A small-molecule ligand and the protein it binds are described below.
Small molecule (SMILES): NC(=O)[C@@H](N)Cc1c[nH]c2ccccc12

Binding-site contacts:
Ligand atom CB contacts residue ARG162 of chain 1.B at 3.8 Å.
Ligand atom CZ3 contacts residue GLY161 of chain 1.B at 3.6 Å.
Ligand atom CE2 contacts residue GLN284 of chain 1.B at 3.4 Å.
Ligand atom C contacts residue GLY163 of chain 1.B at 3.7 Å.
Ligand atom CZ2 contacts residue PHE317 of chain 1.B at 3.5 Å (hydrophobic).
Ligand atom NE1 contacts residue GLY161 of chain 1.B at 3.9 Å.
Ligand atom CD1 contacts residue GLN194 of chain 1.B at 3.4 Å.
Ligand atom CH2 contacts residue THR160 of chain 1.B at 3.6 Å.
Ligand atom CE3 contacts residue GLN313 of chain 1.B at 3.8 Å.
Ligand atom CE2 contacts residue GLY161 of chain 1.B at 3.5 Å.
Ligand atom NH3 contacts residue GLU199 of chain 1.B at 3.0 Å (salt-bridge).
Ligand atom CE2 contacts residue TYR159 of chain 1.B at 3.5 Å (hydrophobic).
Ligand atom CZ2 contacts residue TYR159 of chain 1.B at 3.4 Å (hydrophobic).
Ligand atom NE1 contacts residue GLN284 of chain 1.B at 3.4 Å.
Ligand atom O contacts residue GLY163 of chain 1.B at 3.6 Å.
Ligand atom CD1 contacts residue GLN284 of chain 1.B at 3.4 Å.
Ligand atom CH2 contacts residue GLY161 of chain 1.B at 3.5 Å.
Ligand atom CZ2 contacts residue GLN284 of chain 1.B at 3.9 Å.
Ligand atom N contacts residue GLY163 of chain 1.B at 3.4 Å (h-bond).
Ligand atom CZ2 contacts residue GLY161 of chain 1.B at 3.5 Å.
Ligand atom O contacts residue GLU199 of chain 1.B at 3.4 Å (salt-bridge).
Ligand atom CB contacts residue GLY161 of chain 1.B at 3.8 Å.
Ligand atom CG contacts residue GLY161 of chain 1.B at 3.6 Å.
Ligand atom CZ2 contacts residue THR160 of chain 1.B at 3.7 Å.
Ligand atom CD2 contacts residue GLN284 of chain 1.B at 3.6 Å.
Ligand atom CG contacts residue GLN284 of chain 1.B at 3.8 Å.
Ligand atom NE1 contacts residue GLN194 of chain 1.B at 3.0 Å (h-bond).
Ligand atom CA contacts residue GLN313 of chain 1.B at 3.2 Å.
Ligand atom CD1 contacts residue THR196 of chain 1.B at 3.6 Å.
Ligand atom O contacts residue LYS200 of chain 1.B at 3.0 Å (salt-bridge).
Ligand atom NE1 contacts residue TYR159 of chain 1.B at 3.1 Å (h-bond).
Ligand atom CB contacts residue GLY163 of chain 1.B at 3.7 Å.
Ligand atom NH3 contacts residue GLN284 of chain 1.B at 2.8 Å (h-bond).
Ligand atom CH2 contacts residue PHE317 of chain 1.B at 3.8 Å (hydrophobic).
Ligand atom CE3 contacts residue GLY161 of chain 1.B at 3.4 Å.
Ligand atom CD2 contacts residue GLY161 of chain 1.B at 3.5 Å.
Ligand atom NH3 contacts residue GLN313 of chain 1.B at 3.3 Å (h-bond).
Ligand atom CZ3 contacts residue CYS309 of chain 1.B at 3.5 Å (hydrophobic).
Ligand atom CH2 contacts residue ILE307 of chain 1.B at 3.8 Å (hydrophobic).
Ligand atom CZ3 contacts residue THR160 of chain 1.B at 3.8 Å.

Sequence of chain 1.B:
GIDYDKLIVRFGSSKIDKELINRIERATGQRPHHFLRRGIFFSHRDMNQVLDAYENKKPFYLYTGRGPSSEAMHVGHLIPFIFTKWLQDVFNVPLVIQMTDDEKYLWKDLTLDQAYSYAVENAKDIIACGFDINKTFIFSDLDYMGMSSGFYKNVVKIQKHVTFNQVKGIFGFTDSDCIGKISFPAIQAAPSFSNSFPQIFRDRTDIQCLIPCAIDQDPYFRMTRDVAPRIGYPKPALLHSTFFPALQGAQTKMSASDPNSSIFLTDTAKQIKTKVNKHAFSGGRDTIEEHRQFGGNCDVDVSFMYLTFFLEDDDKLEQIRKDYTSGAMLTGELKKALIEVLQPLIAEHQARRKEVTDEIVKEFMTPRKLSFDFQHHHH